Binding-site contacts:
Ligand atom O6 contacts residue TYR68 of chain 1.A at 4.1 Å.
Ligand atom O5 contacts residue GLN49 of chain 1.A at 3.3 Å (h-bond).
Ligand atom C3 contacts residue SER52 of chain 1.A at 3.8 Å.
Ligand atom O5 contacts residue SER52 of chain 1.A at 2.4 Å (h-bond).
Ligand atom C5 contacts residue SER52 of chain 1.A at 3.7 Å.
Ligand atom O2 contacts residue SER52 of chain 1.A at 2.8 Å (h-bond).
Ligand atom C1 contacts residue GLN49 of chain 1.A at 4.2 Å.
Ligand atom C3 contacts residue TYR68 of chain 1.A at 4.3 Å (hydrophobic).
Ligand atom O6 contacts residue GLN49 of chain 1.A at 3.2 Å.
Ligand atom C2 contacts residue PRO54 of chain 1.A at 4.2 Å (hydrophobic).
Ligand atom O2 contacts residue PRO54 of chain 1.A at 3.9 Å.
Ligand atom C4 contacts residue TYR68 of chain 1.A at 4.2 Å (hydrophobic).
Ligand atom C6 contacts residue GLN49 of chain 1.A at 3.2 Å.
Ligand atom C5 contacts residue TYR68 of chain 1.A at 4.0 Å (hydrophobic).
Ligand atom C3 contacts residue PRO54 of chain 1.A at 4.3 Å (hydrophobic).
Ligand atom C5 contacts residue GLN49 of chain 1.A at 3.4 Å.
Ligand atom C1 contacts residue PRO54 of chain 1.A at 3.7 Å (hydrophobic).
Ligand atom C4 contacts residue SER52 of chain 1.A at 4.2 Å.
Ligand atom C1 contacts residue SER52 of chain 1.A at 1.4 Å.
Ligand atom C2 contacts residue SER52 of chain 1.A at 2.5 Å.
Ligand atom O4 contacts residue TYR68 of chain 1.A at 3.5 Å.

Sequence of chain 1.A:
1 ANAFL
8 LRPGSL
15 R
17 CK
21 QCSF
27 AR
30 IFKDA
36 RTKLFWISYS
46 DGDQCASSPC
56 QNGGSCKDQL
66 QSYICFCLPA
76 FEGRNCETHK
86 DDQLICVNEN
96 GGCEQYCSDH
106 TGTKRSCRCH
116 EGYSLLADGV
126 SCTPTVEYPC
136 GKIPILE

A protein and the small-molecule ligand that binds it are described below.
Small molecule (SMILES): OC[C@H]1O[C@@H](O)[C@H](O)[C@@H](O)[C@@H]1O